Sequence of chain 1.A:
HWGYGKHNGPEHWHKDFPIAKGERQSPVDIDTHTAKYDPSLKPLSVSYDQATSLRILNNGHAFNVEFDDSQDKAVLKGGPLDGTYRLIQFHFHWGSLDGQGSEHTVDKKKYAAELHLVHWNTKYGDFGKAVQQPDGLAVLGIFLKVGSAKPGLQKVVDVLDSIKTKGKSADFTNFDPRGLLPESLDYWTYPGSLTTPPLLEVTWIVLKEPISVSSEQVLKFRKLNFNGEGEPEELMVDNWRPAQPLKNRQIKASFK

A protein and the small-molecule ligand that binds it are described below.
Small molecule (SMILES): NS(=O)(=O)c1ccc(CCNC(=O)c2ccc(CN3CC(=O)O[Cu]OC(=O)C3)cc2)cc1

Binding-site contacts:
Ligand atom O1 contacts residue LEU197 of chain 1.A at 3.3 Å.
Ligand atom N1 contacts residue THR198 of chain 1.A at 2.8 Å (h-bond).
Ligand atom C3 contacts residue LEU197 of chain 1.A at 3.9 Å (hydrophobic).
Ligand atom O1 contacts residue THR198 of chain 1.A at 3.0 Å (h-bond).
Ligand atom N1 contacts residue HIS94 of chain 1.A at 3.3 Å (h-bond).
Ligand atom S contacts residue THR198 of chain 1.A at 3.9 Å.
Ligand atom O10 contacts residue PHE130 of chain 1.A at 3.9 Å.
Ligand atom O2 contacts residue VAL121 of chain 1.A at 3.9 Å.
Ligand atom O10 contacts residue LEU197 of chain 1.A at 4.1 Å.
Ligand atom C1 contacts residue GOL1 of chain 1.E at 3.9 Å.
Ligand atom O1 contacts residue TRP208 of chain 1.A at 3.7 Å.
Ligand atom C1 contacts residue LEU197 of chain 1.A at 4.0 Å (hydrophobic).
Ligand atom O10 contacts residue PRO201 of chain 1.A at 3.9 Å.
Ligand atom O2 contacts residue HIS119 of chain 1.A at 3.5 Å (h-bond).
Ligand atom C4 contacts residue HIS94 of chain 1.A at 4.0 Å.
Ligand atom C3 contacts residue THR199 of chain 1.A at 3.4 Å.
Ligand atom O2 contacts residue ZN1 of chain 1.B at 3.0 Å.
Ligand atom C2 contacts residue THR199 of chain 1.A at 3.3 Å.
Ligand atom C8 contacts residue PHE130 of chain 1.A at 4.1 Å (hydrophobic).
Ligand atom C10 contacts residue PHE130 of chain 1.A at 4.0 Å (hydrophobic).
Ligand atom C5 contacts residue HIS94 of chain 1.A at 4.0 Å.
Ligand atom C5 contacts residue VAL121 of chain 1.A at 3.9 Å (hydrophobic).
Ligand atom O2 contacts residue TRP208 of chain 1.A at 4.1 Å.
Ligand atom C8 contacts residue LEU197 of chain 1.A at 3.6 Å (hydrophobic).
Ligand atom C2 contacts residue GOL1 of chain 1.E at 3.8 Å.
Ligand atom C6 contacts residue GLN92 of chain 1.A at 3.9 Å.
Ligand atom O2 contacts residue VAL142 of chain 1.A at 3.9 Å.
Ligand atom S contacts residue HIS94 of chain 1.A at 3.9 Å.
Ligand atom N1 contacts residue HIS96 of chain 1.A at 3.4 Å (h-bond).
Ligand atom C7 contacts residue GOL1 of chain 1.E at 4.0 Å.
Ligand atom S contacts residue ZN1 of chain 1.B at 3.0 Å.
Ligand atom N1 contacts residue ZN1 of chain 1.B at 2.0 Å.
Ligand atom C2 contacts residue LEU197 of chain 1.A at 4.0 Å (hydrophobic).
Ligand atom N1 contacts residue HIS119 of chain 1.A at 3.4 Å (h-bond).
Ligand atom S contacts residue HIS119 of chain 1.A at 4.0 Å.
Ligand atom O1 contacts residue ZN1 of chain 1.B at 4.1 Å.
Ligand atom C4 contacts residue LEU197 of chain 1.A at 3.8 Å (hydrophobic).
Ligand atom C6 contacts residue LEU197 of chain 1.A at 3.8 Å (hydrophobic).
Ligand atom C5 contacts residue LEU197 of chain 1.A at 3.8 Å (hydrophobic).
Ligand atom O2 contacts residue HIS94 of chain 1.A at 3.3 Å.